Sequence of chain 2.B:
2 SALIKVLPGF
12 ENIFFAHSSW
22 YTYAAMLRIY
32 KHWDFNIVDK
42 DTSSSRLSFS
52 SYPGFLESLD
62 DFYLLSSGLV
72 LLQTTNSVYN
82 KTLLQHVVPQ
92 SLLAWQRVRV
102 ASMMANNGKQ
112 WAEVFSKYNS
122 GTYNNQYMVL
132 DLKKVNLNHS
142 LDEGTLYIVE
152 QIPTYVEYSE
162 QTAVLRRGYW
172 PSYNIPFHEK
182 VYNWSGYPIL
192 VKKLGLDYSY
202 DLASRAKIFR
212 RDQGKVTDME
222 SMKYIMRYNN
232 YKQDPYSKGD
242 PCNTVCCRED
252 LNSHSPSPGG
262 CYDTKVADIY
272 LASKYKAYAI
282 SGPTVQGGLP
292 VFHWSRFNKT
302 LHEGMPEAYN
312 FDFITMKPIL

Binding-site contacts:
Ligand atom O7 contacts residue ASN139 of chain 2.B at 3.1 Å (h-bond).
Ligand atom C5 contacts residue GLU12 of chain 2.B at 4.3 Å.
Ligand atom O5 contacts residue GLU12 of chain 2.B at 4.0 Å.
Ligand atom O5 contacts residue ASN139 of chain 2.B at 2.4 Å (h-bond).
Ligand atom C1 contacts residue ASN139 of chain 2.B at 1.4 Å.
Ligand atom C1 contacts residue GLU12 of chain 2.B at 4.2 Å.
Ligand atom C7 contacts residue ASN139 of chain 2.B at 3.1 Å.
Ligand atom C5 contacts residue ASN139 of chain 2.B at 3.7 Å.
Ligand atom C8 contacts residue ASN139 of chain 2.B at 4.3 Å.
Ligand atom C3 contacts residue ASN139 of chain 2.B at 3.7 Å.
Ligand atom C8 contacts residue TYR271 of chain 2.B at 3.9 Å (hydrophobic).
Ligand atom N2 contacts residue TYR271 of chain 2.B at 4.3 Å.
Ligand atom C2 contacts residue ASN139 of chain 2.B at 2.3 Å.
Ligand atom C8 contacts residue LEU138 of chain 2.B at 3.9 Å (hydrophobic).
Ligand atom C4 contacts residue ASN139 of chain 2.B at 4.2 Å.
Ligand atom N2 contacts residue ASN139 of chain 2.B at 2.8 Å (h-bond).

The protein below binds the small molecule below.
Small molecule (SMILES): CC(=O)N[C@H]1[C@H](O[C@H]2[C@H](O)[C@@H](NC(C)=O)CO[C@@H]2CO)O[C@H](CO)[C@@H](O)[C@@H]1O